Sequence of chain 1.L:
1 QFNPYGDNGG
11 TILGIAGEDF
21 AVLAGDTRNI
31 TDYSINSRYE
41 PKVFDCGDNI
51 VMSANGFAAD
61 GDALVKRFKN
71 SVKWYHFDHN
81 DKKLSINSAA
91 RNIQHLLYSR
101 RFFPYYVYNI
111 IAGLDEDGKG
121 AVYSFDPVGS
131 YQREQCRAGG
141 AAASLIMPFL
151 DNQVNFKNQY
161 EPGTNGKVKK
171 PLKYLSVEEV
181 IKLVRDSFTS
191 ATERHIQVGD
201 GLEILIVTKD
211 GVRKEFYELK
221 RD

This small molecule binds to this protein.
Small molecule (SMILES): CC1=C(C(=O)N[C@H](C)C(=O)N[C@@H](Cc2c[nH]c3ccccc23)C(=O)N[C@@H](Cc2ccccc2)C(=O)[C@H](C)CO)Cc2ccccc21

Sequence of chain 1.K:
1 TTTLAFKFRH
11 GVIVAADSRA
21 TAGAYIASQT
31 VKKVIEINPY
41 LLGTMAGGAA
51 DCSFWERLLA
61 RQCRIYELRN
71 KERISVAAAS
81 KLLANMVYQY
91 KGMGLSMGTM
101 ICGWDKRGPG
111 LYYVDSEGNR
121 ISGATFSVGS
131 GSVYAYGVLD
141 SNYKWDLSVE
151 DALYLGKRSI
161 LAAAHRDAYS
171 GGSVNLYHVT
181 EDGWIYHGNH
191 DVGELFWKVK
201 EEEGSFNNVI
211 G

Binding-site contacts:
Ligand atom C39 contacts residue THR1 of chain 1.K at 2.4 Å.
Ligand atom C30 contacts residue THR1 of chain 1.K at 2.7 Å.
Ligand atom C51 contacts residue TYR108 of chain 1.L at 3.4 Å (hydrophobic).
Ligand atom N15 contacts residue THR21 of chain 1.K at 3.2 Å (h-bond).
Ligand atom C16 contacts residue GLY47 of chain 1.K at 3.6 Å.
Ligand atom C31 contacts residue THR1 of chain 1.K at 1.4 Å.
Ligand atom C17 contacts residue THR21 of chain 1.K at 3.5 Å.
Ligand atom C39 contacts residue MES1 of chain 1.MA at 3.2 Å.
Ligand atom N28 contacts residue GLY47 of chain 1.K at 3.4 Å (h-bond).
Ligand atom O32 contacts residue THR1 of chain 1.K at 2.3 Å (h-bond).
Ligand atom C62 contacts residue GLY47 of chain 1.K at 3.4 Å.
Ligand atom O32 contacts residue MES1 of chain 1.MA at 2.9 Å (h-bond).
Ligand atom C44 contacts residue ALA49 of chain 1.K at 3.5 Å (hydrophobic).
Ligand atom C29 contacts residue THR1 of chain 1.K at 2.3 Å.
Ligand atom C59 contacts residue VAL128 of chain 1.L at 3.4 Å (hydrophobic).
Ligand atom O40 contacts residue MES1 of chain 1.MA at 2.0 Å (h-bond).
Ligand atom C43 contacts residue ALA49 of chain 1.K at 3.6 Å (hydrophobic).
Ligand atom C38 contacts residue TYR169 of chain 1.K at 3.0 Å (hydrophobic).
Ligand atom C45 contacts residue LYS33 of chain 1.K at 3.6 Å.
Ligand atom C63 contacts residue MES1 of chain 1.MA at 3.1 Å.
Ligand atom C43 contacts residue VAL31 of chain 1.K at 3.5 Å (hydrophobic).
Ligand atom O27 contacts residue ALA20 of chain 1.K at 3.2 Å.
Ligand atom O40 contacts residue THR1 of chain 1.K at 3.0 Å (h-bond).
Ligand atom C63 contacts residue GLY47 of chain 1.K at 3.5 Å.
Ligand atom C62 contacts residue MES1 of chain 1.MA at 3.1 Å.
Ligand atom O14 contacts residue ALA49 of chain 1.K at 3.2 Å (h-bond).
Ligand atom C37 contacts residue TYR169 of chain 1.K at 3.5 Å (hydrophobic).
Ligand atom C12 contacts residue THR21 of chain 1.K at 3.5 Å.
Ligand atom C59 contacts residue ASP126 of chain 1.L at 3.3 Å.
Ligand atom C37 contacts residue THR1 of chain 1.K at 1.5 Å.
Ligand atom N28 contacts residue THR1 of chain 1.K at 3.6 Å.
Ligand atom C61 contacts residue SER96 of chain 1.K at 3.1 Å.
Ligand atom C41 contacts residue LYS33 of chain 1.K at 3.6 Å.
Ligand atom O27 contacts residue THR21 of chain 1.K at 2.9 Å (h-bond).
Ligand atom C46 contacts residue LYS33 of chain 1.K at 3.6 Å.
Ligand atom C38 contacts residue THR1 of chain 1.K at 2.5 Å.
Ligand atom N1 contacts residue ASP126 of chain 1.L at 3.4 Å (salt-bridge).
Ligand atom C38 contacts residue ARG19 of chain 1.K at 3.5 Å.
Ligand atom O32 contacts residue GLY47 of chain 1.K at 3.3 Å (h-bond).
Ligand atom C44 contacts residue VAL31 of chain 1.K at 3.6 Å (hydrophobic).